The protein below binds the small molecule below.
Small molecule (SMILES): CC(C)C[C@H](NC(=O)[C@H](CC(=O)O)NC(=O)[C@H](CC1CCCCC1)NC(=O)[C@H](CCC(N)=O)NC(=O)Cc1cccc2ccccc12)C(=O)N[C@@H](Cc1ccccc1)C(=O)O

Binding-site contacts:
Ligand atom C contacts residue MET382 of chain 1.B at 3.4 Å (hydrophobic).
Ligand atom OE1 contacts residue TYR343 of chain 1.B at 3.8 Å.
Ligand atom CD1 contacts residue ARG172 of chain 1.B at 3.8 Å.
Ligand atom CB contacts residue GLY194 of chain 1.B at 3.4 Å.
Ligand atom C3 contacts residue ARG385 of chain 1.B at 3.5 Å.
Ligand atom NE2 contacts residue PRO383 of chain 1.B at 3.4 Å (h-bond).
Ligand atom CA contacts residue GLY194 of chain 1.B at 3.6 Å.
Ligand atom C2 contacts residue ARG385 of chain 1.B at 3.8 Å.
Ligand atom CA contacts residue GLY194 of chain 1.B at 3.6 Å.
Ligand atom CG contacts residue HIS195 of chain 1.B at 3.8 Å.
Ligand atom N contacts residue MET382 of chain 1.B at 3.8 Å.
Ligand atom CD1 contacts residue ARG196 of chain 1.B at 3.5 Å.
Ligand atom CE1 contacts residue VAL364 of chain 1.B at 3.6 Å (hydrophobic).
Ligand atom CB contacts residue MET382 of chain 1.B at 3.4 Å (hydrophobic).
Ligand atom OE1 contacts residue MET384 of chain 1.B at 3.2 Å.
Ligand atom O contacts residue HIS195 of chain 1.B at 3.6 Å.
Ligand atom CZ contacts residue ARG385 of chain 1.B at 3.7 Å.
Ligand atom CE1 contacts residue ARG172 of chain 1.B at 3.6 Å.
Ligand atom N contacts residue PRO383 of chain 1.B at 3.1 Å (h-bond).
Ligand atom C contacts residue MET382 of chain 1.B at 3.6 Å (hydrophobic).
Ligand atom CA contacts residue ARG385 of chain 1.B at 3.7 Å.
Ligand atom C contacts residue GLY194 of chain 1.B at 3.6 Å.
Ligand atom CD1 contacts residue PRO383 of chain 1.B at 3.5 Å (hydrophobic).
Ligand atom CD2 contacts residue VAL380 of chain 1.B at 3.7 Å (hydrophobic).
Ligand atom CD2 contacts residue VAL267 of chain 1.B at 3.7 Å (hydrophobic).
Ligand atom OD1 contacts residue HIS195 of chain 1.B at 3.1 Å (h-bond).
Ligand atom CZ contacts residue PRO262 of chain 1.B at 3.8 Å (hydrophobic).
Ligand atom CE2 contacts residue THR192 of chain 1.B at 3.5 Å.
Ligand atom OB contacts residue ARG385 of chain 1.B at 2.8 Å (salt-bridge).
Ligand atom O contacts residue MET382 of chain 1.B at 3.8 Å.
Ligand atom C4 contacts residue ARG385 of chain 1.B at 3.3 Å.
Ligand atom N contacts residue GLY194 of chain 1.B at 2.8 Å (h-bond).
Ligand atom CG contacts residue HIS195 of chain 1.B at 3.6 Å.
Ligand atom CZ contacts residue GLY194 of chain 1.B at 3.7 Å.
Ligand atom CZ contacts residue THR192 of chain 1.B at 3.5 Å.
Ligand atom OB contacts residue MET384 of chain 1.B at 3.4 Å.
Ligand atom CB contacts residue PRO383 of chain 1.B at 3.3 Å (hydrophobic).
Ligand atom CA contacts residue PRO383 of chain 1.B at 3.7 Å (hydrophobic).
Ligand atom NE2 contacts residue MET382 of chain 1.B at 3.1 Å (h-bond).
Ligand atom O contacts residue MET382 of chain 1.B at 3.1 Å.

Sequence of chain 1.B:
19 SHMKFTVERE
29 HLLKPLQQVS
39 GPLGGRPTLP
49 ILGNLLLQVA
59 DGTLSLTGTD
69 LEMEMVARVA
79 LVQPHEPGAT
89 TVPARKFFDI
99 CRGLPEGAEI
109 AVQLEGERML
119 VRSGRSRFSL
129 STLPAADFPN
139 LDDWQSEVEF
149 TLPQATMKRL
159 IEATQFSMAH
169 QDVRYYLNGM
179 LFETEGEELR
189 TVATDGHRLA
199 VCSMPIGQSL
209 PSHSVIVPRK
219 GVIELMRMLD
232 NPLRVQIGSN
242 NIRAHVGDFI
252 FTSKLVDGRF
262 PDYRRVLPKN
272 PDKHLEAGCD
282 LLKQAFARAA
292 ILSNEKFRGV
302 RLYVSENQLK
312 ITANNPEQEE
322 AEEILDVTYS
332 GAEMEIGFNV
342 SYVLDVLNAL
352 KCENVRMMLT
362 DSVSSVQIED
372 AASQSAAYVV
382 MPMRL